A protein and the small-molecule ligand that binds it are described below.
Small molecule (SMILES): O=C(Nc1ccc2c(c1)Oc1ncccc1C(=O)N2c1ccncc1)Nc1ccc(Cl)c(C(F)(F)F)c1

Binding-site contacts:
Ligand atom FAD contacts residue HIS151 of chain 1.A at 3.3 Å.
Ligand atom CBH contacts residue PHE178 of chain 1.A at 3.5 Å (hydrophobic).
Ligand atom CBF contacts residue ALA102 of chain 1.A at 3.3 Å (hydrophobic).
Ligand atom NAK contacts residue PHE99 of chain 1.A at 3.6 Å.
Ligand atom CBI contacts residue PHE178 of chain 1.A at 3.3 Å (hydrophobic).
Ligand atom CAN contacts residue ILE81 of chain 1.A at 3.5 Å (hydrophobic).
Ligand atom FAD contacts residue LEU144 of chain 1.A at 3.7 Å.
Ligand atom CAT contacts residue MET176 of chain 1.A at 3.7 Å (hydrophobic).
Ligand atom NAH contacts residue GLU68 of chain 1.A at 2.7 Å (salt-bridge).
Ligand atom NAW contacts residue LYS54 of chain 1.A at 3.2 Å (salt-bridge).
Ligand atom FAA contacts residue ALA174 of chain 1.A at 3.4 Å.
Ligand atom FAA contacts residue ILE173 of chain 1.A at 2.7 Å.
Ligand atom NAK contacts residue ASP175 of chain 1.A at 3.6 Å.
Ligand atom FAC contacts residue LEU75 of chain 1.A at 3.7 Å.
Ligand atom CAU contacts residue TYR34 of chain 1.A at 3.6 Å (hydrophobic).
Ligand atom CAF contacts residue LEU72 of chain 1.A at 3.6 Å (hydrophobic).
Ligand atom CAI contacts residue GLU68 of chain 1.A at 3.2 Å.
Ligand atom NAK contacts residue GLU68 of chain 1.A at 2.8 Å (salt-bridge).
Ligand atom CAI contacts residue ASP175 of chain 1.A at 3.1 Å.
Ligand atom CAX contacts residue VAL37 of chain 1.A at 3.5 Å (hydrophobic).
Ligand atom CBD contacts residue ASP100 of chain 1.A at 3.7 Å.
Ligand atom CAV contacts residue TYR34 of chain 1.A at 3.4 Å (hydrophobic).
Ligand atom OAY contacts residue LYS54 of chain 1.A at 3.3 Å.
Ligand atom CAL contacts residue PHE99 of chain 1.A at 3.5 Å (hydrophobic).
Ligand atom NBE contacts residue ALA102 of chain 1.A at 2.9 Å (h-bond).
Ligand atom CAM contacts residue ILE81 of chain 1.A at 3.5 Å (hydrophobic).
Ligand atom OAJ contacts residue ASP175 of chain 1.A at 2.8 Å (salt-bridge).
Ligand atom CBC contacts residue ALA52 of chain 1.A at 3.7 Å (hydrophobic).
Ligand atom FAA contacts residue VAL80 of chain 1.A at 3.3 Å.
Ligand atom NAH contacts residue ASP175 of chain 1.A at 3.4 Å (salt-bridge).
Ligand atom CBD contacts residue ALA52 of chain 1.A at 3.6 Å (hydrophobic).
Ligand atom CAF contacts residue ASP175 of chain 1.A at 3.5 Å.
Ligand atom FAC contacts residue LEU144 of chain 1.A at 3.5 Å.
Ligand atom CAV contacts residue MET176 of chain 1.A at 3.7 Å (hydrophobic).
Ligand atom OAJ contacts residue ALA174 of chain 1.A at 3.2 Å.
Ligand atom NAH contacts residue LEU72 of chain 1.A at 3.4 Å.
Ligand atom CBA contacts residue PHE99 of chain 1.A at 3.6 Å (hydrophobic).
Ligand atom FAC contacts residue VAL80 of chain 1.A at 3.6 Å.
Ligand atom CBF contacts residue ARG358 of chain 1.A at 3.6 Å.
Ligand atom CBD contacts residue ALA102 of chain 1.A at 3.7 Å (hydrophobic).

Sequence of chain 1.A:
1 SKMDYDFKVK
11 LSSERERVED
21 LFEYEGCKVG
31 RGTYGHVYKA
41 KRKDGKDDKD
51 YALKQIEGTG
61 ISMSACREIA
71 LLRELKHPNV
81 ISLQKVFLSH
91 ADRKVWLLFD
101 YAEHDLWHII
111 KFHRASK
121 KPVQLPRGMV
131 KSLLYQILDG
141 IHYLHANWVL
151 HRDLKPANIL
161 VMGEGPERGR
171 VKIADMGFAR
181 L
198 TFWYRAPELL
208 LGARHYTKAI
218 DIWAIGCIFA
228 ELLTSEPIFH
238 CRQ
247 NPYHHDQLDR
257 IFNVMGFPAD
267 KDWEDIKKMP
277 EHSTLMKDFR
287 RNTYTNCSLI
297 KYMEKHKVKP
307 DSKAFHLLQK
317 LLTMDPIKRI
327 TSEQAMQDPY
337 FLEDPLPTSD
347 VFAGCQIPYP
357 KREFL